Binding-site contacts:
Ligand atom C6 contacts residue ASP231 of chain 1.B at 3.6 Å.
Ligand atom C3 contacts residue SER242 of chain 1.B at 3.2 Å.
Ligand atom O5 contacts residue THR244 of chain 1.B at 3.7 Å.
Ligand atom C6 contacts residue THR244 of chain 1.B at 3.5 Å.
Ligand atom O4 contacts residue ASP231 of chain 1.B at 2.5 Å (salt-bridge).
Ligand atom O5 contacts residue ASP231 of chain 1.B at 3.4 Å (salt-bridge).
Ligand atom O3 contacts residue ASN192 of chain 1.B at 3.6 Å.
Ligand atom C4 contacts residue SER242 of chain 1.B at 3.4 Å.
Ligand atom O2 contacts residue GLY189 of chain 1.B at 3.8 Å.
Ligand atom O4 contacts residue SER242 of chain 1.B at 2.6 Å (h-bond).
Ligand atom O4 contacts residue TYR243 of chain 1.B at 3.6 Å.
Ligand atom O4 contacts residue SER232 of chain 1.B at 3.9 Å.
Ligand atom C2 contacts residue SER242 of chain 1.B at 3.2 Å.
Ligand atom O5 contacts residue SER232 of chain 1.B at 3.2 Å (h-bond).
Ligand atom C2 contacts residue ASN192 of chain 1.B at 3.6 Å.
Ligand atom O7 contacts residue SER242 of chain 1.B at 3.5 Å.
Ligand atom O5 contacts residue GLN205 of chain 1.B at 3.8 Å.
Ligand atom O3 contacts residue SER242 of chain 1.B at 2.7 Å (h-bond).
Ligand atom O4 contacts residue CYS187 of chain 1.B at 2.9 Å (h-bond).
Ligand atom O3 contacts residue CYS187 of chain 1.B at 3.9 Å.
Ligand atom O2 contacts residue ASN192 of chain 1.B at 2.6 Å (h-bond).
Ligand atom O4 contacts residue THR244 of chain 1.B at 3.0 Å (h-bond).
Ligand atom C3 contacts residue GLY189 of chain 1.B at 3.5 Å.
Ligand atom C2 contacts residue SER232 of chain 1.B at 3.9 Å.
Ligand atom C4 contacts residue SER242 of chain 1.B at 3.8 Å.
Ligand atom C6 contacts residue GLN205 of chain 1.B at 3.2 Å.
Ligand atom O3 contacts residue SER188 of chain 1.B at 3.4 Å.
Ligand atom O6 contacts residue ASP231 of chain 1.B at 3.0 Å (salt-bridge).
Ligand atom C4 contacts residue ASP231 of chain 1.B at 3.3 Å.
Ligand atom O3 contacts residue SER232 of chain 1.B at 3.3 Å (h-bond).
Ligand atom O3 contacts residue GLY189 of chain 1.B at 2.8 Å (h-bond).
Ligand atom C5 contacts residue SER232 of chain 1.B at 3.8 Å.
Ligand atom C1 contacts residue SER232 of chain 1.B at 3.8 Å.
Ligand atom C6 contacts residue VAL229 of chain 1.B at 3.8 Å (hydrophobic).
Ligand atom C1 contacts residue SER242 of chain 1.B at 3.7 Å.
Ligand atom O3 contacts residue GLN233 of chain 1.B at 3.4 Å (h-bond).
Ligand atom C8 contacts residue GLU190 of chain 1.B at 3.4 Å.
Ligand atom O5 contacts residue SER242 of chain 1.B at 3.7 Å.
Ligand atom O4 contacts residue SER232 of chain 1.B at 2.5 Å (h-bond).
Ligand atom C4 contacts residue SER232 of chain 1.B at 3.7 Å.

This small molecule binds to this protein.
Small molecule (SMILES): CC(=O)N[C@H]1[C@H](O[C@H]2[C@@H](O)[C@@H](CO)O[C@@H](O[C@H]3[C@H](O)[C@@H](O)[C@H](O)O[C@@H]3CO)[C@@H]2O)O[C@H](CO)[C@@H](O[C@@H]2O[C@@H](C)[C@@H](O)[C@@H](O)[C@@H]2O)[C@@H]1O[C@@H]1O[C@H](CO)[C@H](O)[C@H](O)[C@H]1O[C@@H]1O[C@@H](C)[C@@H](O)[C@@H](O)[C@@H]1O

Sequence of chain 1.B:
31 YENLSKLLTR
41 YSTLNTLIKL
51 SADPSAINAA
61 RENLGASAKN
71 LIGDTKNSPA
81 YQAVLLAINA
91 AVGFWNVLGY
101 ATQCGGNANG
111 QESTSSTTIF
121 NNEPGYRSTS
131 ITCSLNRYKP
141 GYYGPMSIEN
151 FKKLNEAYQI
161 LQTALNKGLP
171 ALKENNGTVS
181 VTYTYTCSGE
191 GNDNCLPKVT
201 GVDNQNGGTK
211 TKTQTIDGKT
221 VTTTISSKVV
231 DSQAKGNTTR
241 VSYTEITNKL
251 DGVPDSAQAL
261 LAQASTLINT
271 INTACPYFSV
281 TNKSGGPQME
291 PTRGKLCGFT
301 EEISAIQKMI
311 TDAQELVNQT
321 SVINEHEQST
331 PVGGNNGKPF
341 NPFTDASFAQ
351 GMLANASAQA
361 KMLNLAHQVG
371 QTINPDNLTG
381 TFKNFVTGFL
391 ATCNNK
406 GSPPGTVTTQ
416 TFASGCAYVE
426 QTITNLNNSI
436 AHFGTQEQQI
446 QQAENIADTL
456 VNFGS